The protein below binds the small molecule below.
Small molecule (SMILES): CC(=O)N[C@@H]1[C@@H](O)[C@H](O)[C@@H](CO)O[C@H]1O

Sequence of chain 1.G:
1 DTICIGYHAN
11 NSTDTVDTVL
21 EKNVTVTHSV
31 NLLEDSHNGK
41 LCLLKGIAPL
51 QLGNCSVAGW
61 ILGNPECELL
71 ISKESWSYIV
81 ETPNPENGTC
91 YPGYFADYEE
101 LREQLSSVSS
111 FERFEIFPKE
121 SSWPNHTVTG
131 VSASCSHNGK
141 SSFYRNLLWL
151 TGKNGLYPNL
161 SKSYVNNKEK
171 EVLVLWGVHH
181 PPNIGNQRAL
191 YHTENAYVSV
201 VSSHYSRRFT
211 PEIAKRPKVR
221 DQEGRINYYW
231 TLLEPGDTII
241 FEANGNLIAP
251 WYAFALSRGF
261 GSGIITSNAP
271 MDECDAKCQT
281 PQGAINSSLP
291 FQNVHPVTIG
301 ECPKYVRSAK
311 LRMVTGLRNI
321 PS

Binding-site contacts:
Ligand atom C4 contacts residue ASN23 of chain 1.G at 4.4 Å.
Ligand atom C7 contacts residue LYS22 of chain 1.G at 4.1 Å.
Ligand atom C8 contacts residue LYS22 of chain 1.G at 3.6 Å.
Ligand atom C7 contacts residue ASN23 of chain 1.G at 3.5 Å.
Ligand atom O7 contacts residue LYS22 of chain 1.G at 4.1 Å.
Ligand atom C5 contacts residue ASN23 of chain 1.G at 3.8 Å.
Ligand atom O7 contacts residue ASN23 of chain 1.G at 3.5 Å (h-bond).
Ligand atom C1 contacts residue ASN23 of chain 1.G at 1.5 Å.
Ligand atom C2 contacts residue ASN23 of chain 1.G at 2.5 Å.
Ligand atom C3 contacts residue ASN23 of chain 1.G at 3.9 Å.
Ligand atom C1 contacts residue LYS22 of chain 1.G at 4.4 Å.
Ligand atom N2 contacts residue ASN23 of chain 1.G at 2.9 Å (h-bond).
Ligand atom O5 contacts residue ASN23 of chain 1.G at 2.5 Å (h-bond).